Sequence of chain 1.C:
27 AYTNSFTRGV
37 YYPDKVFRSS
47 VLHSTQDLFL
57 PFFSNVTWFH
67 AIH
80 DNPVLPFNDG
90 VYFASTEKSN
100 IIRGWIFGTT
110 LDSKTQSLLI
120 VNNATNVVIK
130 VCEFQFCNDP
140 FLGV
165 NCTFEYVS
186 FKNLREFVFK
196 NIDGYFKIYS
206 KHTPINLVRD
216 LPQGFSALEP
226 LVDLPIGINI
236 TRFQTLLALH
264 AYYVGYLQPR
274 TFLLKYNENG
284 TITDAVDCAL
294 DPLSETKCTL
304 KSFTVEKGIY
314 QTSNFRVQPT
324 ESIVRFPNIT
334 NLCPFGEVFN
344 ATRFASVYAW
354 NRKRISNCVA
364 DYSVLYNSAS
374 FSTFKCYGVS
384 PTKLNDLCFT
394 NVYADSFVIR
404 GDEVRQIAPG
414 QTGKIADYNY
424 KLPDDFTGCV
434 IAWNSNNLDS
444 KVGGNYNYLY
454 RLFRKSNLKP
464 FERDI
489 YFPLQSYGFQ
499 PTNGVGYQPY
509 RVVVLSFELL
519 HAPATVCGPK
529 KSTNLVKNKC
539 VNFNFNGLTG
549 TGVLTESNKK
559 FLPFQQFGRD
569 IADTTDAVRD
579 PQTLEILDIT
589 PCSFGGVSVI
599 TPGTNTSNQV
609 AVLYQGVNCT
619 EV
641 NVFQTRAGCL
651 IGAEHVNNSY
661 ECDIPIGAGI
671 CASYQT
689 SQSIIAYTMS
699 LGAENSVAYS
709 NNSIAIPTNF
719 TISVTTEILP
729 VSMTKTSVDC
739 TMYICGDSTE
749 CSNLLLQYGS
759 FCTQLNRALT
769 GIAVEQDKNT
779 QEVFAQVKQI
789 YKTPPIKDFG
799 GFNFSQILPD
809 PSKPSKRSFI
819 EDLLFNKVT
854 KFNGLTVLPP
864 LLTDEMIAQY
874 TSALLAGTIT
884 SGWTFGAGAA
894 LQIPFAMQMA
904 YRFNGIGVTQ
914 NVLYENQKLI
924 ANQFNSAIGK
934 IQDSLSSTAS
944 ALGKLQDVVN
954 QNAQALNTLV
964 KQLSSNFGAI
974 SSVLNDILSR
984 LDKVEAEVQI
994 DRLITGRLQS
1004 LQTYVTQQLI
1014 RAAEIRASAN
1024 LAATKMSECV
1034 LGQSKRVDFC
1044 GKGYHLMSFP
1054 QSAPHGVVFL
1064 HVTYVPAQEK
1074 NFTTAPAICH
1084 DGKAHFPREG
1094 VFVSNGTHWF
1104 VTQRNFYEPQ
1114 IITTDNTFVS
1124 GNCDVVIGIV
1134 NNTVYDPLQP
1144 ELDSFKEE

A protein and the small-molecule ligand that binds it are described below.
Small molecule (SMILES): CC(=O)N[C@@H]1[C@@H](O)[C@H](O)[C@@H](CO)O[C@H]1O

Binding-site contacts:
Ligand atom O5 contacts residue ASN331 of chain 1.C at 2.3 Å (h-bond).
Ligand atom C6 contacts residue GLN580 of chain 1.C at 3.1 Å.
Ligand atom C2 contacts residue ASN331 of chain 1.C at 2.4 Å.
Ligand atom O7 contacts residue ASN331 of chain 1.C at 2.7 Å (h-bond).
Ligand atom O6 contacts residue THR581 of chain 1.C at 3.8 Å.
Ligand atom C8 contacts residue THR333 of chain 1.C at 4.1 Å.
Ligand atom C8 contacts residue ASN331 of chain 1.C at 4.3 Å.
Ligand atom C1 contacts residue ASN331 of chain 1.C at 1.4 Å.
Ligand atom O5 contacts residue GLN580 of chain 1.C at 3.8 Å.
Ligand atom N2 contacts residue ASN331 of chain 1.C at 2.9 Å (h-bond).
Ligand atom C5 contacts residue GLN580 of chain 1.C at 3.9 Å.
Ligand atom C7 contacts residue ASN331 of chain 1.C at 3.0 Å.
Ligand atom C4 contacts residue ASN331 of chain 1.C at 4.2 Å.
Ligand atom C5 contacts residue ASN331 of chain 1.C at 3.6 Å.
Ligand atom O6 contacts residue GLN580 of chain 1.C at 2.4 Å (h-bond).
Ligand atom C3 contacts residue ASN331 of chain 1.C at 3.8 Å.